Sequence of chain 42.A:
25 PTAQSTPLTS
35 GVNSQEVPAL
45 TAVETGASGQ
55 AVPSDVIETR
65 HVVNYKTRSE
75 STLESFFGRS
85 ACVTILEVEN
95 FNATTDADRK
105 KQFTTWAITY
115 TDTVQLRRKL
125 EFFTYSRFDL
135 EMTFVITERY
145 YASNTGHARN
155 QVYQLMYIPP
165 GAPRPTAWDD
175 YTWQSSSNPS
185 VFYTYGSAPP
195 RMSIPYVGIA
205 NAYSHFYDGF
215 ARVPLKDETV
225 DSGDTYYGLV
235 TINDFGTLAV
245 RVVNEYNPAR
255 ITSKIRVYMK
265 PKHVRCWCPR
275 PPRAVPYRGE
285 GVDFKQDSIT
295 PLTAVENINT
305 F

The protein below binds the small molecule below.
Small molecule (SMILES): CCCCO[C@]1(C(=O)O)C[C@H](O)[C@@H](NC(C)=O)[C@H]([C@H](O)[C@H](O)CO)O1

Binding-site contacts:
Ligand atom C11 contacts residue ARG143 of chain 43.A at 3.9 Å.
Ligand atom O4 contacts residue TYR145 of chain 43.A at 4.1 Å.
Ligand atom O1B contacts residue SER147 of chain 43.A at 2.6 Å (h-bond).
Ligand atom C7 contacts residue TYR145 of chain 43.A at 3.9 Å (hydrophobic).
Ligand atom C11 contacts residue TYR145 of chain 43.A at 3.8 Å (hydrophobic).
Ligand atom O4 contacts residue PRO252 of chain 42.A at 4.0 Å.
Ligand atom O9 contacts residue TYR145 of chain 43.A at 4.3 Å.
Ligand atom C11 contacts residue TYR250 of chain 42.A at 3.1 Å (hydrophobic).
Ligand atom C4 contacts residue PRO252 of chain 42.A at 4.3 Å (hydrophobic).
Ligand atom C9 contacts residue TYR145 of chain 43.A at 4.2 Å (hydrophobic).
Ligand atom C1 contacts residue PRO252 of chain 42.A at 4.1 Å (hydrophobic).
Ligand atom O4 contacts residue TYR250 of chain 42.A at 3.0 Å.
Ligand atom N5 contacts residue TYR250 of chain 42.A at 3.9 Å.
Ligand atom C1 contacts residue ALA146 of chain 43.A at 4.0 Å (hydrophobic).
Ligand atom C5 contacts residue TYR145 of chain 43.A at 3.4 Å (hydrophobic).
Ligand atom C6 contacts residue TYR145 of chain 43.A at 3.4 Å (hydrophobic).
Ligand atom C1 contacts residue SER147 of chain 43.A at 3.6 Å.
Ligand atom C10 contacts residue TYR145 of chain 43.A at 3.6 Å (hydrophobic).
Ligand atom C4 contacts residue TYR250 of chain 42.A at 4.3 Å (hydrophobic).
Ligand atom O10 contacts residue TYR250 of chain 42.A at 2.3 Å (h-bond).
Ligand atom O1B contacts residue ALA146 of chain 43.A at 4.3 Å.
Ligand atom C4 contacts residue TYR145 of chain 43.A at 3.6 Å (hydrophobic).
Ligand atom C10 contacts residue TYR250 of chain 42.A at 2.9 Å (hydrophobic).
Ligand atom O1A contacts residue ALA146 of chain 43.A at 3.2 Å.
Ligand atom O1A contacts residue SER147 of chain 43.A at 3.1 Å (h-bond).
Ligand atom O8 contacts residue ALA146 of chain 43.A at 3.4 Å.
Ligand atom O1A contacts residue ASN148 of chain 43.A at 4.5 Å.
Ligand atom O10 contacts residue ASN96 of chain 42.A at 4.3 Å.
Ligand atom C8 contacts residue ALA146 of chain 43.A at 4.4 Å (hydrophobic).
Ligand atom O4 contacts residue ASN251 of chain 42.A at 4.3 Å.
Ligand atom C3 contacts residue PRO252 of chain 42.A at 4.3 Å (hydrophobic).
Ligand atom O1B contacts residue PRO252 of chain 42.A at 3.4 Å.
Ligand atom N5 contacts residue TYR145 of chain 43.A at 2.6 Å (h-bond).
Ligand atom C6 contacts residue ALA146 of chain 43.A at 4.3 Å (hydrophobic).

Sequence of chain 43.A:
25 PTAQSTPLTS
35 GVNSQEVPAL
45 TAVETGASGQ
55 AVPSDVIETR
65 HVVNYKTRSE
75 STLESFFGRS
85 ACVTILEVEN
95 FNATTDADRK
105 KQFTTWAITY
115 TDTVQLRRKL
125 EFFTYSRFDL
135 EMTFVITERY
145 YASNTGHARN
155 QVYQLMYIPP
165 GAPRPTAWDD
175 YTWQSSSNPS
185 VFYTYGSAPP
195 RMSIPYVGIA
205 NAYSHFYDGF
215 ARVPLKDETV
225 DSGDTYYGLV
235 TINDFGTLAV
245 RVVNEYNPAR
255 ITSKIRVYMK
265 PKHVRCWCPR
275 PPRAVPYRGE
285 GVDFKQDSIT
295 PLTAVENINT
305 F